Binding-site contacts:
Ligand atom C5 contacts residue TYR171 of chain 1.C at 3.8 Å (hydrophobic).
Ligand atom O6 contacts residue TYR171 of chain 1.C at 3.9 Å.
Ligand atom C8 contacts residue ILE248 of chain 1.C at 3.9 Å (hydrophobic).
Ligand atom N2 contacts residue ASP204 of chain 1.C at 2.7 Å (salt-bridge).
Ligand atom C8 contacts residue ASP204 of chain 1.C at 3.2 Å.
Ligand atom C4 contacts residue TRP199 of chain 1.C at 3.8 Å (hydrophobic).
Ligand atom C5 contacts residue TYR171 of chain 1.C at 3.9 Å (hydrophobic).
Ligand atom O6 contacts residue PHE165 of chain 1.C at 3.7 Å.
Ligand atom O3 contacts residue ASP203 of chain 1.C at 2.6 Å (salt-bridge).
Ligand atom O4 contacts residue TYR171 of chain 1.C at 3.6 Å.
Ligand atom C2 contacts residue TYR171 of chain 1.C at 3.6 Å (hydrophobic).
Ligand atom C5 contacts residue TYR174 of chain 1.C at 3.8 Å (hydrophobic).
Ligand atom O7 contacts residue PHE245 of chain 1.C at 3.9 Å.
Ligand atom O4 contacts residue GOL1 of chain 1.IA at 3.6 Å.
Ligand atom O5 contacts residue TYR171 of chain 1.C at 3.8 Å.
Ligand atom O7 contacts residue ARG244 of chain 1.C at 2.7 Å (salt-bridge).
Ligand atom C3 contacts residue ASP203 of chain 1.C at 3.3 Å.
Ligand atom C8 contacts residue GLY201 of chain 1.C at 3.7 Å.
Ligand atom C2 contacts residue ASP204 of chain 1.C at 3.7 Å.
Ligand atom O4 contacts residue ASP203 of chain 1.C at 2.8 Å (salt-bridge).
Ligand atom C6 contacts residue PHE165 of chain 1.C at 3.4 Å (hydrophobic).
Ligand atom O3 contacts residue GLY200 of chain 1.C at 3.6 Å.
Ligand atom C6 contacts residue TYR171 of chain 1.C at 3.7 Å (hydrophobic).
Ligand atom C7 contacts residue ARG244 of chain 1.C at 3.7 Å.
Ligand atom C7 contacts residue GLY201 of chain 1.C at 3.6 Å.
Ligand atom C7 contacts residue ASP204 of chain 1.C at 3.4 Å.
Ligand atom C4 contacts residue ASP203 of chain 1.C at 3.6 Å.
Ligand atom C3 contacts residue ASP204 of chain 1.C at 3.8 Å.
Ligand atom N2 contacts residue GLY201 of chain 1.C at 3.7 Å.
Ligand atom C3 contacts residue TYR171 of chain 1.C at 3.7 Å (hydrophobic).
Ligand atom C6 contacts residue TYR174 of chain 1.C at 3.8 Å (hydrophobic).
Ligand atom C6 contacts residue PHE245 of chain 1.C at 3.6 Å (hydrophobic).
Ligand atom C2 contacts residue TYR171 of chain 1.C at 3.9 Å (hydrophobic).
Ligand atom O3 contacts residue GOL1 of chain 1.IA at 3.7 Å.
Ligand atom O6 contacts residue TRP199 of chain 1.C at 3.5 Å.
Ligand atom O3 contacts residue GLY201 of chain 1.C at 2.9 Å (h-bond).
Ligand atom C1 contacts residue TYR171 of chain 1.C at 3.8 Å (hydrophobic).
Ligand atom O4 contacts residue TYR174 of chain 1.C at 3.5 Å.
Ligand atom O7 contacts residue GLY201 of chain 1.C at 3.9 Å.
Ligand atom C1 contacts residue TYR171 of chain 1.C at 3.3 Å (hydrophobic).

Sequence of chain 1.C:
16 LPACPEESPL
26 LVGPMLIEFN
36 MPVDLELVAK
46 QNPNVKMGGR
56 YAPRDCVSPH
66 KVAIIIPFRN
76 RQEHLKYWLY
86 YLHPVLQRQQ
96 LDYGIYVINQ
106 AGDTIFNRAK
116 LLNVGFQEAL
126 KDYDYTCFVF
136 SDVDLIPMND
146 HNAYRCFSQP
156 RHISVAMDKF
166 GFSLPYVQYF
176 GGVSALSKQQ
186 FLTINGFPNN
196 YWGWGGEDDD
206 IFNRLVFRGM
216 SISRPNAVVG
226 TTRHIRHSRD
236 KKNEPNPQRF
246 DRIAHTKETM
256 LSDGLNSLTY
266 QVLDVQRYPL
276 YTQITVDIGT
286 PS

A protein and the small-molecule ligand that binds it are described below.
Small molecule (SMILES): CC(=O)N[C@H]1[C@H](O[C@@H]2[C@@H](OC[C@H]3O[C@@H](O)[C@@H](O)[C@@H](O)[C@@H]3O)O[C@H](CO)[C@@H](O)[C@@H]2O)O[C@H](CO)[C@@H](O)[C@@H]1O